Sequence of chain 1.A:
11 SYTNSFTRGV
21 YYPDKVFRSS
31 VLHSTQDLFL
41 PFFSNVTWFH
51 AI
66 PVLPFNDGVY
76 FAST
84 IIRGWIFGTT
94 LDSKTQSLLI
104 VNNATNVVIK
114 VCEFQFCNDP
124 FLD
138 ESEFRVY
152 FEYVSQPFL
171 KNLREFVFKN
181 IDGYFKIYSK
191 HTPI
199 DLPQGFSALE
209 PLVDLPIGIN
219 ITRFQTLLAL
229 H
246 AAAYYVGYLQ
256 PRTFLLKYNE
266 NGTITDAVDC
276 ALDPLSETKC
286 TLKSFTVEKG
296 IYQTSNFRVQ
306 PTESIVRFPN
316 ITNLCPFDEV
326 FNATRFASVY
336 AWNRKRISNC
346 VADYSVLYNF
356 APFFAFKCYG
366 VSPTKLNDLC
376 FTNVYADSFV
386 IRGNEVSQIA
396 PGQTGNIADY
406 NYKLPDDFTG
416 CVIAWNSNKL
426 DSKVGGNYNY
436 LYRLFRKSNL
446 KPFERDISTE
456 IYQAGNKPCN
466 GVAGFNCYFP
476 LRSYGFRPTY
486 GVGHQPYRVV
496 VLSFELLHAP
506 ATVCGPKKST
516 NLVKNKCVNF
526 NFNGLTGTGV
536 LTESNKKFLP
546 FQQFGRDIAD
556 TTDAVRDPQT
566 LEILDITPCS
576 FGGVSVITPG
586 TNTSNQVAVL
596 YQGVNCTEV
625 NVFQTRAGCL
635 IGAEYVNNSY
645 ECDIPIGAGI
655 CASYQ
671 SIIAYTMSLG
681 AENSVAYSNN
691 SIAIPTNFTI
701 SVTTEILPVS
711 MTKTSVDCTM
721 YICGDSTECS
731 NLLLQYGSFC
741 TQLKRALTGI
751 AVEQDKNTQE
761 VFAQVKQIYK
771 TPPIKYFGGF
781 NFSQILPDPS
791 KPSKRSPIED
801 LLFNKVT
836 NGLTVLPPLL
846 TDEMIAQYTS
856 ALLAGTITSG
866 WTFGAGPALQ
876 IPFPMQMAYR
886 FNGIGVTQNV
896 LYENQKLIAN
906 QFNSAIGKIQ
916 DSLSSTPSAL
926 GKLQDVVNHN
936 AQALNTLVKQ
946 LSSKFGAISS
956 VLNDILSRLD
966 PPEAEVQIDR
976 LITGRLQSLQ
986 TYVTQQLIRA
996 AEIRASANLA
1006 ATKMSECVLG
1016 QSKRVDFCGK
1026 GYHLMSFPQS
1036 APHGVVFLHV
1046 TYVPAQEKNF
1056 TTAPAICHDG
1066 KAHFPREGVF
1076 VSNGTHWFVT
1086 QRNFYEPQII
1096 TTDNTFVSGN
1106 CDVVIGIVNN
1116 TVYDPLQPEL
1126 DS

Binding-site contacts:
Ligand atom C2 contacts residue ASN315 of chain 1.A at 2.5 Å.
Ligand atom C4 contacts residue ASN315 of chain 1.A at 4.2 Å.
Ligand atom O7 contacts residue ASN315 of chain 1.A at 4.4 Å.
Ligand atom C4 contacts residue GLN564 of chain 1.A at 4.1 Å.
Ligand atom C5 contacts residue GLN564 of chain 1.A at 4.2 Å.
Ligand atom O5 contacts residue ASN315 of chain 1.A at 2.4 Å (h-bond).
Ligand atom C5 contacts residue ASN315 of chain 1.A at 3.7 Å.
Ligand atom C3 contacts residue GLN564 of chain 1.A at 4.1 Å.
Ligand atom C1 contacts residue ASN315 of chain 1.A at 1.4 Å.
Ligand atom N2 contacts residue ASN315 of chain 1.A at 2.9 Å (h-bond).
Ligand atom O6 contacts residue THR565 of chain 1.A at 4.0 Å.
Ligand atom C8 contacts residue ASN315 of chain 1.A at 3.3 Å.
Ligand atom C7 contacts residue ASN315 of chain 1.A at 3.9 Å.
Ligand atom C3 contacts residue ASN315 of chain 1.A at 3.8 Å.
Ligand atom O4 contacts residue GLN564 of chain 1.A at 3.4 Å (h-bond).

This protein binds this small molecule.
Small molecule (SMILES): CC(=O)N[C@@H]1[C@@H](O)[C@H](O)[C@@H](CO)O[C@H]1O